Sequence of chain 44.E:
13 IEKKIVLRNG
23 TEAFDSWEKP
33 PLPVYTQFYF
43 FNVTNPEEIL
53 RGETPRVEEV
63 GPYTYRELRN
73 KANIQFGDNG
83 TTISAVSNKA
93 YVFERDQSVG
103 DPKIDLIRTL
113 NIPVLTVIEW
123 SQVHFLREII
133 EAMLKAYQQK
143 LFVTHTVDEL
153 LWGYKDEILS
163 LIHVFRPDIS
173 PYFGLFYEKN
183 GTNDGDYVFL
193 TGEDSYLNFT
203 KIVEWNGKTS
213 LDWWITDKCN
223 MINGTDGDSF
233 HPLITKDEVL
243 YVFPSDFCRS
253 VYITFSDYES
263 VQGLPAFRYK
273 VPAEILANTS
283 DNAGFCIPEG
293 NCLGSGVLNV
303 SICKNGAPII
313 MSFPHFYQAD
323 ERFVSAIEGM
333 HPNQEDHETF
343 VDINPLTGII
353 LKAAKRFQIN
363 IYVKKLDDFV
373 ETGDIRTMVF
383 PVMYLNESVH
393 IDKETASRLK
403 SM

Binding-site contacts:
Ligand atom C7 contacts residue ASN225 of chain 44.E at 3.2 Å.
Ligand atom C1 contacts residue ASN225 of chain 44.E at 1.4 Å.
Ligand atom O6 contacts residue TYR243 of chain 44.E at 4.0 Å.
Ligand atom O7 contacts residue LYS220 of chain 44.E at 4.0 Å.
Ligand atom C5 contacts residue ASN225 of chain 44.E at 3.6 Å.
Ligand atom O7 contacts residue ARG251 of chain 44.E at 4.3 Å.
Ligand atom C7 contacts residue SER252 of chain 44.E at 3.5 Å.
Ligand atom C1 contacts residue LYS220 of chain 44.E at 4.2 Å.
Ligand atom C6 contacts residue LYS220 of chain 44.E at 4.0 Å.
Ligand atom O5 contacts residue ASN225 of chain 44.E at 2.3 Å (h-bond).
Ligand atom O7 contacts residue MET223 of chain 44.E at 3.5 Å.
Ligand atom O6 contacts residue ASP283 of chain 44.E at 3.8 Å.
Ligand atom N2 contacts residue LYS220 of chain 44.E at 4.1 Å.
Ligand atom O4 contacts residue MET223 of chain 44.E at 3.7 Å.
Ligand atom C2 contacts residue LYS220 of chain 44.E at 3.8 Å.
Ligand atom C4 contacts residue ASN225 of chain 44.E at 4.2 Å.
Ligand atom C1 contacts residue LYS220 of chain 44.E at 4.0 Å.
Ligand atom C3 contacts residue LYS220 of chain 44.E at 4.1 Å.
Ligand atom C5 contacts residue MET223 of chain 44.E at 4.0 Å (hydrophobic).
Ligand atom C2 contacts residue ASP283 of chain 44.E at 3.8 Å.
Ligand atom C4 contacts residue MET223 of chain 44.E at 4.0 Å (hydrophobic).
Ligand atom C2 contacts residue ASN225 of chain 44.E at 2.5 Å.
Ligand atom C3 contacts residue ASN225 of chain 44.E at 3.8 Å.
Ligand atom C8 contacts residue MET223 of chain 44.E at 3.3 Å (hydrophobic).
Ligand atom O7 contacts residue SER252 of chain 44.E at 2.9 Å (h-bond).
Ligand atom C7 contacts residue ARG251 of chain 44.E at 4.0 Å.
Ligand atom O7 contacts residue ASN225 of chain 44.E at 2.9 Å (h-bond).
Ligand atom O3 contacts residue LYS220 of chain 44.E at 3.8 Å.
Ligand atom O3 contacts residue ASP283 of chain 44.E at 4.3 Å.
Ligand atom O5 contacts residue LYS220 of chain 44.E at 3.4 Å.
Ligand atom C8 contacts residue SER252 of chain 44.E at 3.4 Å.
Ligand atom C4 contacts residue LYS220 of chain 44.E at 3.4 Å.
Ligand atom C7 contacts residue MET223 of chain 44.E at 3.6 Å (hydrophobic).
Ligand atom N2 contacts residue ASN225 of chain 44.E at 3.0 Å (h-bond).
Ligand atom C3 contacts residue MET223 of chain 44.E at 3.7 Å (hydrophobic).
Ligand atom C8 contacts residue ARG251 of chain 44.E at 3.5 Å.
Ligand atom C5 contacts residue LYS220 of chain 44.E at 4.0 Å.
Ligand atom C6 contacts residue ASP283 of chain 44.E at 3.8 Å.
Ligand atom O4 contacts residue LYS220 of chain 44.E at 4.2 Å.
Ligand atom N2 contacts residue MET223 of chain 44.E at 3.8 Å.

A small-molecule ligand and the protein it binds are described below.
Small molecule (SMILES): CC(=O)N[C@H]1[C@H](O[C@H]2[C@H](O)[C@@H](NC(C)=O)CO[C@@H]2CO)O[C@H](CO)[C@@H](O[C@@H]2O[C@H](CO)[C@@H](O)[C@H](O)[C@@H]2O)[C@@H]1O